The protein below binds the small molecule below.
Small molecule (SMILES): CC(=O)N[C@@H]1[C@@H](O)[C@H](O)[C@@H](CO)O[C@H]1O

Binding-site contacts:
Ligand atom C1 contacts residue ASN66 of chain 1.A at 1.4 Å.
Ligand atom C7 contacts residue ASN66 of chain 1.A at 3.3 Å.
Ligand atom O7 contacts residue LEU427 of chain 1.A at 3.4 Å (h-bond).
Ligand atom O5 contacts residue ASN66 of chain 1.A at 2.3 Å (h-bond).
Ligand atom C3 contacts residue GLY429 of chain 1.A at 4.0 Å.
Ligand atom C3 contacts residue ASN66 of chain 1.A at 3.8 Å.
Ligand atom C7 contacts residue ASN428 of chain 1.A at 4.3 Å.
Ligand atom C5 contacts residue ASN66 of chain 1.A at 3.6 Å.
Ligand atom O7 contacts residue ASN428 of chain 1.A at 3.5 Å.
Ligand atom N2 contacts residue SO41 of chain 1.F at 3.0 Å (h-bond).
Ligand atom C1 contacts residue LEU427 of chain 1.A at 3.7 Å (hydrophobic).
Ligand atom O5 contacts residue GLY429 of chain 1.A at 4.2 Å.
Ligand atom O3 contacts residue SO41 of chain 1.F at 3.7 Å.
Ligand atom O7 contacts residue ASN66 of chain 1.A at 3.3 Å (h-bond).
Ligand atom O6 contacts residue GLY429 of chain 1.A at 3.2 Å.
Ligand atom C7 contacts residue SO41 of chain 1.F at 4.0 Å.
Ligand atom C2 contacts residue ASN66 of chain 1.A at 2.5 Å.
Ligand atom C6 contacts residue ALA426 of chain 1.A at 3.5 Å (hydrophobic).
Ligand atom O6 contacts residue ALA426 of chain 1.A at 2.6 Å (h-bond).
Ligand atom C5 contacts residue GLY429 of chain 1.A at 4.3 Å.
Ligand atom C3 contacts residue SO41 of chain 1.F at 3.4 Å.
Ligand atom C2 contacts residue GLY429 of chain 1.A at 3.9 Å.
Ligand atom N2 contacts residue ASN66 of chain 1.A at 2.9 Å (h-bond).
Ligand atom C6 contacts residue ALA425 of chain 1.A at 3.4 Å (hydrophobic).
Ligand atom O3 contacts residue GLY429 of chain 1.A at 3.9 Å.
Ligand atom O7 contacts residue GLY429 of chain 1.A at 4.2 Å.
Ligand atom C2 contacts residue SO41 of chain 1.F at 3.7 Å.
Ligand atom C2 contacts residue LEU427 of chain 1.A at 4.2 Å (hydrophobic).
Ligand atom C4 contacts residue ASN66 of chain 1.A at 4.2 Å.
Ligand atom C7 contacts residue LEU427 of chain 1.A at 4.2 Å (hydrophobic).
Ligand atom C1 contacts residue SO41 of chain 1.F at 4.1 Å.
Ligand atom C4 contacts residue SO41 of chain 1.F at 4.1 Å.
Ligand atom C5 contacts residue ALA426 of chain 1.A at 4.0 Å (hydrophobic).
Ligand atom O6 contacts residue ALA425 of chain 1.A at 3.5 Å.
Ligand atom C4 contacts residue GLY429 of chain 1.A at 3.7 Å.
Ligand atom O5 contacts residue LEU427 of chain 1.A at 4.0 Å.
Ligand atom O5 contacts residue ALA426 of chain 1.A at 3.4 Å (h-bond).
Ligand atom O4 contacts residue SO41 of chain 1.F at 3.8 Å.
Ligand atom C8 contacts residue SO41 of chain 1.F at 4.1 Å.
Ligand atom C2 contacts residue ASN428 of chain 1.A at 4.2 Å.

Sequence of chain 1.A:
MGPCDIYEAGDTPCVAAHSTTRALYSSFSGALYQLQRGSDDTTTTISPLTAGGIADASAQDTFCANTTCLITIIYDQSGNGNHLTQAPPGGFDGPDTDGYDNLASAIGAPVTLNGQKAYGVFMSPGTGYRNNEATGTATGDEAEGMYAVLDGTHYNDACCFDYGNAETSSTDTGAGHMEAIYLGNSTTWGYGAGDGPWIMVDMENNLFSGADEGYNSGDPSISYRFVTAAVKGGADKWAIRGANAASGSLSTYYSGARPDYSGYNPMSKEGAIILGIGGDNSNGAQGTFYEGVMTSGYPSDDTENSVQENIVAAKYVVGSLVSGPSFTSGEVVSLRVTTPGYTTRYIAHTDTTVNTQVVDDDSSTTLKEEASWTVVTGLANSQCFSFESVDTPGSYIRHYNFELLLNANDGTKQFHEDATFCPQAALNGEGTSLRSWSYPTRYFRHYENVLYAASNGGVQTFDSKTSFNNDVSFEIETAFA